Sequence of chain 52.A:
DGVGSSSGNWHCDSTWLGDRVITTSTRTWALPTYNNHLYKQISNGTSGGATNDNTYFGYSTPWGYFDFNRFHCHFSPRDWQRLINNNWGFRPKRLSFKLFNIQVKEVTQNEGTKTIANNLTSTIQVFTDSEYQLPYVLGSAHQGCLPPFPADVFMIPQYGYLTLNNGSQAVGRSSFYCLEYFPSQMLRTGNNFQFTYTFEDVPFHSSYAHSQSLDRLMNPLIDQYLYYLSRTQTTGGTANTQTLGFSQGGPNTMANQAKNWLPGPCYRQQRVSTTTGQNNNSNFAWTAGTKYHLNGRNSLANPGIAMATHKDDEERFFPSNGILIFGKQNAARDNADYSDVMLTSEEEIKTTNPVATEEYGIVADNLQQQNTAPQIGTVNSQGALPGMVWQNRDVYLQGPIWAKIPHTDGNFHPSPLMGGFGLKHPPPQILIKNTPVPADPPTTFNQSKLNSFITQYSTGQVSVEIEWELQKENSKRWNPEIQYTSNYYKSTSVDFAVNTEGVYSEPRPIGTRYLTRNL

A small-molecule ligand and the protein it binds are described below.
Small molecule (SMILES): Nc1ccn([C@H]2C[C@H](O[P](=O)(O)OC[C@H]3O[C@@H](n4cnc5c(N)ncnc54)C[C@@H]3O)[C@@H](COP(=O)(O)O)O2)c(=O)n1

Sequence of chain 27.A:
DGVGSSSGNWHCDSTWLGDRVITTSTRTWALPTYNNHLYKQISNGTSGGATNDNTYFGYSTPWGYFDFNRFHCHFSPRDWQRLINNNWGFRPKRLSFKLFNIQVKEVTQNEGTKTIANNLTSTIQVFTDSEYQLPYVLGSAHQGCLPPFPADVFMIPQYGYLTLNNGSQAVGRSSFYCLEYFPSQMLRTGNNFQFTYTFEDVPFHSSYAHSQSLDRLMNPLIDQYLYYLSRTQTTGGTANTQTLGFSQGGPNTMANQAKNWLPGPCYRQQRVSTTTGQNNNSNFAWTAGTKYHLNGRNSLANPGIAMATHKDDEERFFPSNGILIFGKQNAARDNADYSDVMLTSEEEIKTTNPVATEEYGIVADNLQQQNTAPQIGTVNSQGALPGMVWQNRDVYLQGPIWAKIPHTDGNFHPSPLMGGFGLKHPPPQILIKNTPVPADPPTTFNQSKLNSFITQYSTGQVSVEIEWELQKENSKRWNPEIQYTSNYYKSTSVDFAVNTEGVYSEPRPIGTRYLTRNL

Binding-site contacts:
Ligand atom N7 contacts residue PRO203 of chain 27.A at 4.2 Å.
Ligand atom N3 contacts residue PRO414 of chain 27.A at 4.2 Å.
Ligand atom N1 contacts residue GLY422 of chain 27.A at 3.0 Å (h-bond).
Ligand atom C6 contacts residue PRO203 of chain 27.A at 4.0 Å (hydrophobic).
Ligand atom C2' contacts residue HIS413 of chain 27.A at 3.8 Å.
Ligand atom C6 contacts residue VAL202 of chain 27.A at 4.2 Å (hydrophobic).
Ligand atom C4 contacts residue ASP201 of chain 27.A at 3.7 Å.
Ligand atom C4 contacts residue PRO203 of chain 27.A at 4.2 Å (hydrophobic).
Ligand atom C5 contacts residue ARG91 of chain 27.A at 4.1 Å.
Ligand atom C8 contacts residue HIS413 of chain 27.A at 3.8 Å.
Ligand atom N6 contacts residue PHE421 of chain 27.A at 3.9 Å.
Ligand atom C2 contacts residue GLY422 of chain 27.A at 3.3 Å.
Ligand atom C5 contacts residue PRO203 of chain 27.A at 3.9 Å (hydrophobic).
Ligand atom N1 contacts residue PRO203 of chain 27.A at 3.8 Å.
Ligand atom C1' contacts residue PRO203 of chain 27.A at 4.1 Å (hydrophobic).
Ligand atom N6 contacts residue SER415 of chain 27.A at 3.6 Å.
Ligand atom C5 contacts residue VAL202 of chain 27.A at 3.6 Å (hydrophobic).
Ligand atom C2' contacts residue PRO414 of chain 27.A at 3.8 Å (hydrophobic).
Ligand atom C6 contacts residue SER415 of chain 27.A at 4.1 Å.
Ligand atom N7 contacts residue ASN392 of chain 27.A at 4.2 Å.
Ligand atom N4 contacts residue ASP201 of chain 27.A at 2.5 Å.
Ligand atom C2 contacts residue VAL202 of chain 27.A at 4.2 Å (hydrophobic).
Ligand atom C6 contacts residue GLY422 of chain 27.A at 3.8 Å.
Ligand atom C2 contacts residue PRO203 of chain 27.A at 3.9 Å (hydrophobic).
Ligand atom N6 contacts residue GLY420 of chain 27.A at 3.7 Å.
Ligand atom N1 contacts residue PRO203 of chain 27.A at 4.2 Å.
Ligand atom N7 contacts residue SER415 of chain 27.A at 4.0 Å.
Ligand atom C6 contacts residue PRO203 of chain 27.A at 4.0 Å (hydrophobic).
Ligand atom C5 contacts residue PRO203 of chain 27.A at 4.0 Å (hydrophobic).
Ligand atom N3 contacts residue ASP201 of chain 27.A at 4.1 Å.
Ligand atom N1 contacts residue VAL202 of chain 27.A at 3.6 Å.
Ligand atom C4 contacts residue PRO203 of chain 27.A at 4.1 Å (hydrophobic).
Ligand atom N6 contacts residue GLY422 of chain 27.A at 3.4 Å (h-bond).
Ligand atom C5 contacts residue SER415 of chain 27.A at 4.1 Å.
Ligand atom C4 contacts residue VAL202 of chain 27.A at 3.7 Å (hydrophobic).
Ligand atom N4 contacts residue VAL202 of chain 27.A at 2.9 Å (h-bond).
Ligand atom OP2 contacts residue ASP409 of chain 52.A at 3.2 Å (salt-bridge).
Ligand atom C5 contacts residue ASP201 of chain 27.A at 4.1 Å.
Ligand atom N7 contacts residue HIS413 of chain 27.A at 4.1 Å.
Ligand atom C2' contacts residue PRO203 of chain 27.A at 3.3 Å (hydrophobic).